Sequence of chain 3.A:
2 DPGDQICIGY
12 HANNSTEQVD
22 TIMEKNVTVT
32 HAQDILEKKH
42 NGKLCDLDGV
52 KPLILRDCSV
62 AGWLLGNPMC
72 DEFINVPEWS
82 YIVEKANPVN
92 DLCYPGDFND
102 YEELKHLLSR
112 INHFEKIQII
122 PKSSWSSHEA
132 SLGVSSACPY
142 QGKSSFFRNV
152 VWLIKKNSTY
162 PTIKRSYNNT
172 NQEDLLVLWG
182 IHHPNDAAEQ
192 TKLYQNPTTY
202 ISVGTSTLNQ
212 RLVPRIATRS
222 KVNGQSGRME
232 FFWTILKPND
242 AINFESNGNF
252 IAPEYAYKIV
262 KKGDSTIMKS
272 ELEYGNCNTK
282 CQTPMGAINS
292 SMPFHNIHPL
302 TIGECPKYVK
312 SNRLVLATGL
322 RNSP

Binding-site contacts:
Ligand atom C15 contacts residue THR49 of chain 3.B at 3.7 Å.
Ligand atom C2 contacts residue VAL52 of chain 3.B at 3.5 Å (hydrophobic).
Ligand atom C16 contacts residue THR49 of chain 3.B at 3.3 Å.
Ligand atom C23 contacts residue THR319 of chain 3.A at 3.8 Å.
Ligand atom C41 contacts residue HIS12 of chain 3.A at 3.6 Å.
Ligand atom C3 contacts residue PEG1 of chain 3.H at 3.7 Å.
Ligand atom C1 contacts residue ASN53 of chain 3.B at 3.6 Å.
Ligand atom C60 contacts residue SER292 of chain 3.A at 3.7 Å.
Ligand atom C16 contacts residue VAL48 of chain 3.B at 3.8 Å (hydrophobic).
Ligand atom C28 contacts residue HIS32 of chain 3.A at 3.4 Å.
Ligand atom N14 contacts residue TRP21 of chain 3.B at 3.5 Å.
Ligand atom C41 contacts residue VAL18 of chain 3.B at 3.0 Å (hydrophobic).
Ligand atom N10 contacts residue GLN34 of chain 3.A at 3.8 Å.
Ligand atom C12 contacts residue VAL52 of chain 3.B at 3.8 Å (hydrophobic).
Ligand atom N7 contacts residue ILE56 of chain 3.B at 3.7 Å.
Ligand atom C1 contacts residue VAL52 of chain 3.B at 3.6 Å (hydrophobic).
Ligand atom C43 contacts residue GLY20 of chain 3.B at 3.6 Å.
Ligand atom C4 contacts residue PEG1 of chain 3.H at 3.7 Å.
Ligand atom C41 contacts residue GLY20 of chain 3.B at 3.7 Å.
Ligand atom C42 contacts residue GLY20 of chain 3.B at 3.2 Å.
Ligand atom O13 contacts residue THR49 of chain 3.B at 3.8 Å.
Ligand atom C2 contacts residue PEG1 of chain 3.H at 3.6 Å.
Ligand atom C52 contacts residue ILE45 of chain 3.B at 3.8 Å (hydrophobic).
Ligand atom C4 contacts residue GLN34 of chain 3.A at 3.8 Å.
Ligand atom O59 contacts residue GLN34 of chain 3.A at 3.4 Å.
Ligand atom O24 contacts residue THR319 of chain 3.A at 2.8 Å (h-bond).
Ligand atom C29 contacts residue HIS32 of chain 3.A at 3.6 Å.
Ligand atom C46 contacts residue VAL18 of chain 3.B at 3.0 Å (hydrophobic).
Ligand atom O24 contacts residue HIS32 of chain 3.A at 3.5 Å.
Ligand atom N56 contacts residue THR41 of chain 3.B at 3.6 Å.
Ligand atom N56 contacts residue ILE45 of chain 3.B at 3.6 Å.
Ligand atom N55 contacts residue ILE45 of chain 3.B at 3.7 Å.
Ligand atom O13 contacts residue PEG1 of chain 3.H at 3.6 Å.
Ligand atom C42 contacts residue HIS12 of chain 3.A at 3.8 Å.
Ligand atom C12 contacts residue PEG1 of chain 3.H at 3.5 Å.
Ligand atom C3 contacts residue VAL52 of chain 3.B at 3.7 Å (hydrophobic).
Ligand atom C1 contacts residue PEG1 of chain 3.H at 3.6 Å.
Ligand atom C2 contacts residue ASN53 of chain 3.B at 3.3 Å.
Ligand atom C15 contacts residue VAL48 of chain 3.B at 3.7 Å (hydrophobic).
Ligand atom C43 contacts residue TRP21 of chain 3.B at 3.5 Å (hydrophobic).

This protein binds this small molecule.
Small molecule (SMILES): CC(=O)Nc1ccc2oc(-c3ccnc(C(=O)N4CCN([C@H](c5ccccc5)c5nnn(C)n5)CC4)c3)nc2c1

Sequence of chain 3.B:
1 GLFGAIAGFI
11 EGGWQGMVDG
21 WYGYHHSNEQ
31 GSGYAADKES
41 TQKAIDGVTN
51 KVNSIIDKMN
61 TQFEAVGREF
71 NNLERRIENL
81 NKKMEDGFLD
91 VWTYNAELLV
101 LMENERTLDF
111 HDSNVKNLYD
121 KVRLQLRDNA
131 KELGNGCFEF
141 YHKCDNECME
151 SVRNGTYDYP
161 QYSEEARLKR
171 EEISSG